Binding-site contacts:
Ligand atom C7 contacts residue ASN392 of chain 1.A at 3.9 Å.
Ligand atom N2 contacts residue ASN392 of chain 1.A at 3.2 Å (h-bond).
Ligand atom C2 contacts residue PRO365 of chain 1.A at 3.4 Å (hydrophobic).
Ligand atom O7 contacts residue ASN392 of chain 1.A at 3.9 Å.
Ligand atom C1 contacts residue ASN392 of chain 1.A at 1.4 Å.
Ligand atom C1 contacts residue PRO365 of chain 1.A at 3.6 Å (hydrophobic).
Ligand atom C2 contacts residue ASN392 of chain 1.A at 2.5 Å.
Ligand atom O5 contacts residue PRO365 of chain 1.A at 4.0 Å.
Ligand atom C7 contacts residue LYS391 of chain 1.A at 4.2 Å.
Ligand atom C4 contacts residue ASN392 of chain 1.A at 4.1 Å.
Ligand atom O5 contacts residue SER366 of chain 1.A at 4.2 Å.
Ligand atom O5 contacts residue ASN392 of chain 1.A at 2.2 Å (h-bond).
Ligand atom C8 contacts residue LYS391 of chain 1.A at 3.4 Å.
Ligand atom N2 contacts residue LYS391 of chain 1.A at 4.2 Å.
Ligand atom C6 contacts residue SER366 of chain 1.A at 4.4 Å.
Ligand atom C3 contacts residue ASN392 of chain 1.A at 3.9 Å.
Ligand atom C5 contacts residue ASN392 of chain 1.A at 3.5 Å.
Ligand atom N2 contacts residue PRO365 of chain 1.A at 4.0 Å.

Sequence of chain 1.A:
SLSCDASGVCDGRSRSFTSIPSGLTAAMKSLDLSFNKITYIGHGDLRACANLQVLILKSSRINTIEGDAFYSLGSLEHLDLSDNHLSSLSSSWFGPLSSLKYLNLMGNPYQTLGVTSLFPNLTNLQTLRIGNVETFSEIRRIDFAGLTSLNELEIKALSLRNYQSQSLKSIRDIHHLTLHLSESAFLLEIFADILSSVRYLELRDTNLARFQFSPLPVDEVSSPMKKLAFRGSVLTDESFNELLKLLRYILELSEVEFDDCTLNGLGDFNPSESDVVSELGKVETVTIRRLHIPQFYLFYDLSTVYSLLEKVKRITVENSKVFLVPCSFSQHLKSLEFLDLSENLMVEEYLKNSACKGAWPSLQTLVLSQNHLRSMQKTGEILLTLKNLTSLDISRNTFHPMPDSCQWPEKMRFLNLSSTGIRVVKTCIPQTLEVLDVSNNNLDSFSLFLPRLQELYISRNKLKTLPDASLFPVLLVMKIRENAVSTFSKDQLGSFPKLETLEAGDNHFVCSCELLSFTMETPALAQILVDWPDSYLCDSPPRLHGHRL

This protein binds this small molecule.
Small molecule (SMILES): CC(=O)N[C@@H]1[C@@H](O)[C@H](O)[C@@H](CO)O[C@H]1O